Sequence of chain 1.A:
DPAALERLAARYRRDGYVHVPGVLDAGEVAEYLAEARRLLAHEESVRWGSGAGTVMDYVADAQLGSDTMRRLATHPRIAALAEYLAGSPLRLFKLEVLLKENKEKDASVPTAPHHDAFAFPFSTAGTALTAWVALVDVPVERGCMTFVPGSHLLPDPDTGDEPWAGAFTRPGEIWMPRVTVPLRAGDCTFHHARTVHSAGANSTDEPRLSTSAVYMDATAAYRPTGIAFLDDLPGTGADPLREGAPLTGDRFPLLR

This small molecule binds to this protein.
Small molecule (SMILES): O=C(O)CCC(=O)C(=O)O

Binding-site contacts:
Ligand atom O2 contacts residue ASP144 of chain 1.A at 2.8 Å (salt-bridge).
Ligand atom O1 contacts residue SER240 of chain 1.A at 2.9 Å (h-bond).
Ligand atom O2 contacts residue HIS219 of chain 1.A at 3.2 Å (h-bond).
Ligand atom O3 contacts residue ARG236 of chain 1.A at 3.0 Å (salt-bridge).
Ligand atom C5 contacts residue ARG236 of chain 1.A at 3.4 Å.
Ligand atom O1 contacts residue THR158 of chain 1.A at 3.8 Å.
Ligand atom C2 contacts residue FE1 of chain 1.E at 2.7 Å.
Ligand atom O3 contacts residue MET84 of chain 1.A at 3.4 Å.
Ligand atom C5 contacts residue TRP160 of chain 1.A at 3.9 Å (hydrophobic).
Ligand atom C4 contacts residue MET84 of chain 1.A at 3.8 Å (hydrophobic).
Ligand atom C1 contacts residue FE1 of chain 1.E at 2.8 Å.
Ligand atom O3 contacts residue THR139 of chain 1.A at 2.7 Å (h-bond).
Ligand atom C2 contacts residue HIS142 of chain 1.A at 4.0 Å.
Ligand atom O2 contacts residue HIS142 of chain 1.A at 4.1 Å.
Ligand atom C3 contacts residue MET173 of chain 1.A at 3.8 Å (hydrophobic).
Ligand atom C4 contacts residue MET173 of chain 1.A at 3.9 Å (hydrophobic).
Ligand atom C5 contacts residue THR139 of chain 1.A at 3.8 Å.
Ligand atom O1 contacts residue TRP160 of chain 1.A at 3.7 Å.
Ligand atom O3 contacts residue LYS128 of chain 1.A at 3.7 Å.
Ligand atom O1 contacts residue FE1 of chain 1.E at 4.0 Å.
Ligand atom O5 contacts residue ASP144 of chain 1.A at 4.0 Å.
Ligand atom C2 contacts residue HIS225 of chain 1.A at 3.5 Å.
Ligand atom O3 contacts residue ALA227 of chain 1.A at 3.4 Å.
Ligand atom O5 contacts residue HIS225 of chain 1.A at 3.0 Å (h-bond).
Ligand atom O5 contacts residue FE1 of chain 1.E at 2.0 Å.
Ligand atom C5 contacts residue MET84 of chain 1.A at 3.4 Å (hydrophobic).
Ligand atom C1 contacts residue ASP144 of chain 1.A at 3.9 Å.
Ligand atom O2 contacts residue FE1 of chain 1.E at 2.1 Å.
Ligand atom O4 contacts residue LEU126 of chain 1.A at 3.5 Å.
Ligand atom O1 contacts residue HIS219 of chain 1.A at 4.0 Å.
Ligand atom C4 contacts residue THR139 of chain 1.A at 3.7 Å.
Ligand atom O5 contacts residue HIS142 of chain 1.A at 2.7 Å.
Ligand atom O4 contacts residue ARG236 of chain 1.A at 2.7 Å (salt-bridge).
Ligand atom O4 contacts residue TRP160 of chain 1.A at 2.8 Å (h-bond).
Ligand atom C1 contacts residue SER240 of chain 1.A at 4.0 Å.
Ligand atom C1 contacts residue HIS219 of chain 1.A at 3.9 Å.
Ligand atom C1 contacts residue HIS225 of chain 1.A at 3.6 Å.
Ligand atom O2 contacts residue HIS225 of chain 1.A at 3.0 Å (h-bond).
Ligand atom O4 contacts residue MET84 of chain 1.A at 3.7 Å.
Ligand atom C3 contacts residue TRP160 of chain 1.A at 3.7 Å (hydrophobic).